Sequence of chain 1.B:
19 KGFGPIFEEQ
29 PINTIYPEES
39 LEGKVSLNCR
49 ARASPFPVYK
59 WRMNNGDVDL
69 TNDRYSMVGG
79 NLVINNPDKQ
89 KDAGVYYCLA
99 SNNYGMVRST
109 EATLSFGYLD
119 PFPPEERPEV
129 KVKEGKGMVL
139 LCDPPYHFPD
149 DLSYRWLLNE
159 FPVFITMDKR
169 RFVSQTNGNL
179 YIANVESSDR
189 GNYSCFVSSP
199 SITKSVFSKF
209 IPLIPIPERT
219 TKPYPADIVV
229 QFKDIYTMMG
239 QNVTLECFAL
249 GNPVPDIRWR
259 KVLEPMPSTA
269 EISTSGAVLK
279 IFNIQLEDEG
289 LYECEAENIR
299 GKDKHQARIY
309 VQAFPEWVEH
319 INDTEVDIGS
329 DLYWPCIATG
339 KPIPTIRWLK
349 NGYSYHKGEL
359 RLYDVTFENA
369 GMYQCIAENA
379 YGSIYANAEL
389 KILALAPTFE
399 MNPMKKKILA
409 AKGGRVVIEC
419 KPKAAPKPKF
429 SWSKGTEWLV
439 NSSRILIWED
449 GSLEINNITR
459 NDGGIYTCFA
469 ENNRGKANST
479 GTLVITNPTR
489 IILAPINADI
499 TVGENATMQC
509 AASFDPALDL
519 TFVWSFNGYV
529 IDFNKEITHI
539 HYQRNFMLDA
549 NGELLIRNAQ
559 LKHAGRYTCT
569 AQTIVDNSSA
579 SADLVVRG

Binding-site contacts:
Ligand atom O5 contacts residue PRO210 of chain 1.B at 4.4 Å.
Ligand atom O5 contacts residue ASN190 of chain 1.B at 2.4 Å (h-bond).
Ligand atom C6 contacts residue PRO210 of chain 1.B at 4.4 Å (hydrophobic).
Ligand atom C8 contacts residue ASN190 of chain 1.B at 3.8 Å.
Ligand atom C7 contacts residue ASN190 of chain 1.B at 3.5 Å.
Ligand atom O7 contacts residue ASN157 of chain 1.B at 3.9 Å.
Ligand atom N2 contacts residue ASN190 of chain 1.B at 2.9 Å (h-bond).
Ligand atom O7 contacts residue ASN190 of chain 1.B at 4.4 Å.
Ligand atom C7 contacts residue ASN157 of chain 1.B at 4.4 Å.
Ligand atom C2 contacts residue ASN190 of chain 1.B at 2.5 Å.
Ligand atom C5 contacts residue ASN190 of chain 1.B at 3.7 Å.
Ligand atom C3 contacts residue ASN190 of chain 1.B at 3.8 Å.
Ligand atom C1 contacts residue ASN190 of chain 1.B at 1.4 Å.
Ligand atom C4 contacts residue ASN190 of chain 1.B at 4.3 Å.
Ligand atom O6 contacts residue GLU127 of chain 1.B at 4.4 Å.

A small-molecule ligand and the protein it binds are described below.
Small molecule (SMILES): CC(=O)N[C@H]1[C@H](O[C@H]2[C@H](O)[C@@H](NC(C)=O)CO[C@@H]2CO)O[C@H](CO)[C@@H](O[C@@H]2O[C@H](CO)[C@@H](O)[C@H](O[C@H]3O[C@H](CO)[C@@H](O)[C@H](O)[C@@H]3O)[C@@H]2O)[C@@H]1O